Binding-site contacts:
Ligand atom O3 contacts residue TYR31 of chain 1.B at 2.5 Å (h-bond).
Ligand atom N2 contacts residue LEU13 of chain 1.B at 3.7 Å.
Ligand atom C3 contacts residue ASP116 of chain 1.B at 3.6 Å.
Ligand atom C9 contacts residue ASN37 of chain 1.B at 3.9 Å.
Ligand atom C4 contacts residue LEU13 of chain 1.B at 3.7 Å (hydrophobic).
Ligand atom N1 contacts residue LEU13 of chain 1.B at 3.7 Å.
Ligand atom C7 contacts residue SER33 of chain 1.B at 3.3 Å.
Ligand atom C6 contacts residue TRP96 of chain 1.B at 3.5 Å (hydrophobic).
Ligand atom S1 contacts residue THR78 of chain 1.B at 3.5 Å (h-bond).
Ligand atom N1 contacts residue ASP116 of chain 1.B at 2.7 Å (salt-bridge).
Ligand atom N25 contacts residue ARG112 of chain 1.B at 3.8 Å.
Ligand atom C3 contacts residue TYR31 of chain 1.B at 3.4 Å (hydrophobic).
Ligand atom N1 contacts residue ASN11 of chain 1.B at 3.6 Å.
Ligand atom C3 contacts residue LEU13 of chain 1.B at 3.7 Å (hydrophobic).
Ligand atom C9 contacts residue GLY36 of chain 1.B at 3.8 Å.
Ligand atom C3 contacts residue SER15 of chain 1.B at 3.7 Å.
Ligand atom N17 contacts residue LEU98 of chain 1.B at 3.8 Å.
Ligand atom C5 contacts residue LEU13 of chain 1.B at 3.7 Å (hydrophobic).
Ligand atom N2 contacts residue SER33 of chain 1.B at 3.2 Å (h-bond).
Ligand atom C10 contacts residue TRP67 of chain 1.B at 3.4 Å (hydrophobic).
Ligand atom C5 contacts residue ASP116 of chain 1.B at 3.7 Å.
Ligand atom O3 contacts residue SER15 of chain 1.B at 2.9 Å (h-bond).
Ligand atom C3 contacts residue ASN11 of chain 1.B at 3.4 Å.
Ligand atom N2 contacts residue VAL35 of chain 1.B at 3.5 Å.
Ligand atom N1 contacts residue TYR31 of chain 1.B at 3.8 Å.
Ligand atom S1 contacts residue TRP67 of chain 1.B at 3.6 Å.
Ligand atom C9 contacts residue VAL35 of chain 1.B at 3.5 Å (hydrophobic).
Ligand atom N2 contacts residue SER15 of chain 1.B at 3.8 Å.
Ligand atom O3 contacts residue ASN11 of chain 1.B at 2.6 Å (h-bond).
Ligand atom O2 contacts residue ALA74 of chain 1.B at 3.0 Å.
Ligand atom C23 contacts residue ARG112 of chain 1.B at 3.5 Å.
Ligand atom C20 contacts residue SER76 of chain 1.B at 3.6 Å.
Ligand atom C8 contacts residue VAL35 of chain 1.B at 3.9 Å (hydrophobic).
Ligand atom O27 contacts residue ARG112 of chain 1.B at 2.7 Å (salt-bridge).
Ligand atom C7 contacts residue VAL35 of chain 1.B at 3.4 Å (hydrophobic).
Ligand atom C1 contacts residue SER76 of chain 1.B at 3.7 Å.
Ligand atom O3 contacts residue ASP116 of chain 1.B at 3.7 Å.
Ligand atom C4 contacts residue VAL35 of chain 1.B at 3.3 Å (hydrophobic).
Ligand atom O2 contacts residue ASN37 of chain 1.B at 3.2 Å.
Ligand atom S1 contacts residue TRP80 of chain 1.B at 3.8 Å.

Sequence of chain 2.A:
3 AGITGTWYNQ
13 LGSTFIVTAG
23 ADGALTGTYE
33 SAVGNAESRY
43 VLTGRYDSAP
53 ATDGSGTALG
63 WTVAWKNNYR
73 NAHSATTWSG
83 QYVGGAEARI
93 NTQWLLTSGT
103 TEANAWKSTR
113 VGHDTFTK

This small molecule binds to this protein.
Small molecule (SMILES): O=C(CCCC[C@@H]1SC[C@@H]2NC(=O)N[C@@H]21)Nc1ccc([N+](=O)[O-])cc1

Sequence of chain 1.B:
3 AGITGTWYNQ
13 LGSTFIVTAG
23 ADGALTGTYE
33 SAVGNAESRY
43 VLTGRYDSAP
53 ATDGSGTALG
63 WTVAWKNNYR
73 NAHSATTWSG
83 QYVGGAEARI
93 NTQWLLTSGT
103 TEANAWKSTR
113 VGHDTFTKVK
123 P